Binding-site contacts:
Ligand atom CD1 contacts residue PHE496 of chain 3.OA at 3.7 Å (hydrophobic).
Ligand atom CA contacts residue ARG442 of chain 3.OA at 3.6 Å.
Ligand atom C contacts residue ASN492 of chain 3.OA at 4.0 Å.
Ligand atom CD1 contacts residue ILE434 of chain 3.OA at 4.1 Å (hydrophobic).
Ligand atom CB contacts residue ASN492 of chain 3.OA at 3.8 Å.
Ligand atom O contacts residue ARG442 of chain 3.OA at 4.3 Å.
Ligand atom CD1 contacts residue ASN492 of chain 3.OA at 3.9 Å.
Ligand atom O contacts residue ASN492 of chain 3.OA at 4.2 Å.
Ligand atom CE2 contacts residue ARG442 of chain 3.OA at 3.6 Å.
Ligand atom CE1 contacts residue ILE434 of chain 3.OA at 3.9 Å (hydrophobic).
Ligand atom C contacts residue ARG442 of chain 3.OA at 4.4 Å.
Ligand atom CD2 contacts residue ARG442 of chain 3.OA at 3.5 Å.
Ligand atom CG contacts residue ASN492 of chain 3.OA at 4.3 Å.
Ligand atom CD1 contacts residue PRO438 of chain 3.OA at 4.4 Å (hydrophobic).
Ligand atom CG contacts residue PHE496 of chain 3.OA at 4.0 Å (hydrophobic).
Ligand atom CA contacts residue ASN492 of chain 3.OA at 3.3 Å.
Ligand atom CE2 contacts residue PRO438 of chain 3.OA at 3.7 Å (hydrophobic).
Ligand atom CZ contacts residue PHE496 of chain 3.OA at 3.9 Å (hydrophobic).
Ligand atom CE1 contacts residue PHE496 of chain 3.OA at 3.6 Å (hydrophobic).
Ligand atom N contacts residue ARG442 of chain 3.OA at 4.2 Å.
Ligand atom CB contacts residue PHE496 of chain 3.OA at 3.9 Å (hydrophobic).
Ligand atom CZ contacts residue PRO438 of chain 3.OA at 3.4 Å (hydrophobic).
Ligand atom CE1 contacts residue PRO438 of chain 3.OA at 3.8 Å (hydrophobic).
Ligand atom CB contacts residue GLY495 of chain 3.OA at 3.9 Å.
Ligand atom CD2 contacts residue PRO438 of chain 3.OA at 4.4 Å (hydrophobic).
Ligand atom N contacts residue SER491 of chain 3.OA at 4.1 Å.
Ligand atom N contacts residue ASN492 of chain 3.OA at 3.3 Å (h-bond).
Ligand atom O contacts residue PRO438 of chain 3.OA at 4.0 Å.
Ligand atom CG contacts residue GLY495 of chain 3.OA at 4.4 Å.

The small molecule below binds the protein below.
Small molecule (SMILES): N[C@@H](Cc1ccccc1)C(=O)NCC=O

Sequence of chain 3.OA:
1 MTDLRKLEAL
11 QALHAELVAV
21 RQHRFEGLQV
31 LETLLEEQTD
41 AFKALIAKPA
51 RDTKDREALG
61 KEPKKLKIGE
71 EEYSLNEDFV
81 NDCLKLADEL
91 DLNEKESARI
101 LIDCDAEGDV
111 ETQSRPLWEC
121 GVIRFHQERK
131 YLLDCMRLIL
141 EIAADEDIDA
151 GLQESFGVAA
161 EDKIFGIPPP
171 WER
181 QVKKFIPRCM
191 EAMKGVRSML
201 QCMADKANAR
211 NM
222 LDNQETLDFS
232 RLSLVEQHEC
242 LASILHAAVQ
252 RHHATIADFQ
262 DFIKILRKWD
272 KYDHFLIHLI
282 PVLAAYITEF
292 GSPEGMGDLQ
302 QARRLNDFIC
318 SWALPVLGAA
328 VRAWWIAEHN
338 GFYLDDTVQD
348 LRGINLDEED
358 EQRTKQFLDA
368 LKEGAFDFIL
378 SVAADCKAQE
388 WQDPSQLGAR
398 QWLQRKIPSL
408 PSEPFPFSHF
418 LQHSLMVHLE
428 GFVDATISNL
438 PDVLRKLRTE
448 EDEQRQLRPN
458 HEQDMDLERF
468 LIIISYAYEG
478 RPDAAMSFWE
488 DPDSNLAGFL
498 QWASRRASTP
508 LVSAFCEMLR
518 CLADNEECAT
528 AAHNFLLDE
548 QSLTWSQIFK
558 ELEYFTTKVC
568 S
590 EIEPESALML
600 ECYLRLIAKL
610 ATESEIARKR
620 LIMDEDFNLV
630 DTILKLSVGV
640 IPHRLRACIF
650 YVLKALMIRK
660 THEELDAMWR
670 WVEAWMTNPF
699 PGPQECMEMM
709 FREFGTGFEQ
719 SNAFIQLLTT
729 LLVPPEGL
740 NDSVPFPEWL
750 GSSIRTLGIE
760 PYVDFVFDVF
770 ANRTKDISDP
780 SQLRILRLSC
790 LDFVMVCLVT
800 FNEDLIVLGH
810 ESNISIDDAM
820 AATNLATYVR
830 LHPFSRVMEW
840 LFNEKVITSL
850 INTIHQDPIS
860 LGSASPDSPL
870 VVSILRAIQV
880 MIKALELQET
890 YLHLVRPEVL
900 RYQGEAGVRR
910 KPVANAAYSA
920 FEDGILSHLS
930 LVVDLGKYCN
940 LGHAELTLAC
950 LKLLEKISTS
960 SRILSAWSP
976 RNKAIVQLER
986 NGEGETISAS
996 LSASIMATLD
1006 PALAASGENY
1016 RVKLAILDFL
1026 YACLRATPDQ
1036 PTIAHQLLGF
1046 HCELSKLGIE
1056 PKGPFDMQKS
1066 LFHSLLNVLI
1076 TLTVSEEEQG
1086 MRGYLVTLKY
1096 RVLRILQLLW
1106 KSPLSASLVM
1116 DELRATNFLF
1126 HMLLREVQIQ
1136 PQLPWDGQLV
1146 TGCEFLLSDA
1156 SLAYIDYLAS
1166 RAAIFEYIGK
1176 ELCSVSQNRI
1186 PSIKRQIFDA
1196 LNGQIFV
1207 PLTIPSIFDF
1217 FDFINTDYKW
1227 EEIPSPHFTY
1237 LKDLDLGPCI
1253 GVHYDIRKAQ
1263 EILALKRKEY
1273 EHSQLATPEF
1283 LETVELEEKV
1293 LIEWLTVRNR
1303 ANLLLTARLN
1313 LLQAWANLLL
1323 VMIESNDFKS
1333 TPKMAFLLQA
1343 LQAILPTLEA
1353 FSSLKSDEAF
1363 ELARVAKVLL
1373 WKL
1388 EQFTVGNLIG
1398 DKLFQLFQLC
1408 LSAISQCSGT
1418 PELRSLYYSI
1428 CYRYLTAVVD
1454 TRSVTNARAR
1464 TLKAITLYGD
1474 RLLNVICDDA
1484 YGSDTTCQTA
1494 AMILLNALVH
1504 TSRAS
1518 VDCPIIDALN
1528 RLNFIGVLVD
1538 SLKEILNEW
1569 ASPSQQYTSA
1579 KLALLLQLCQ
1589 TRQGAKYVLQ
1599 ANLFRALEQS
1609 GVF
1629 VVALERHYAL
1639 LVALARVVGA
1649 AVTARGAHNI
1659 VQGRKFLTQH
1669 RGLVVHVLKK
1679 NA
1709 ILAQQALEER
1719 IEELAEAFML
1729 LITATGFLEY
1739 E